Sequence of chain 1.B:
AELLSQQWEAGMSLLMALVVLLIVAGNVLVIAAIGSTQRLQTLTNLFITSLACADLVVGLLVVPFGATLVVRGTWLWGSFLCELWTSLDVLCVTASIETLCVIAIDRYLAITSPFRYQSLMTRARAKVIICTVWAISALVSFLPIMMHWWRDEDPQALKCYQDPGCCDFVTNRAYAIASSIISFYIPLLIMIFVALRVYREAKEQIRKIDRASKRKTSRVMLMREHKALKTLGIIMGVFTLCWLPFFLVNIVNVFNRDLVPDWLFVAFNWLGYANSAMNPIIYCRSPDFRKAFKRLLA

Binding-site contacts:
Ligand atom C8 contacts residue PHE171 of chain 1.B at 3.8 Å (hydrophobic).
Ligand atom C8 contacts residue ASN252 of chain 1.B at 3.7 Å.
Ligand atom C21 contacts residue ASP170 of chain 1.B at 3.4 Å.
Ligand atom C5 contacts residue VAL95 of chain 1.B at 3.7 Å (hydrophobic).
Ligand atom O1 contacts residue ALA178 of chain 1.B at 3.4 Å.
Ligand atom O1 contacts residue SER181 of chain 1.B at 3.3 Å (h-bond).
Ligand atom N1 contacts residue SER181 of chain 1.B at 2.9 Å (h-bond).
Ligand atom C14 contacts residue TYR275 of chain 1.B at 3.4 Å (hydrophobic).
Ligand atom O2 contacts residue SER181 of chain 1.B at 3.4 Å (h-bond).
Ligand atom C4 contacts residue VAL92 of chain 1.B at 3.9 Å (hydrophobic).
Ligand atom C9 contacts residue SER181 of chain 1.B at 3.5 Å.
Ligand atom C5 contacts residue PHE249 of chain 1.B at 3.9 Å (hydrophobic).
Ligand atom N2 contacts residue ASP91 of chain 1.B at 2.7 Å (salt-bridge).
Ligand atom O4 contacts residue ASN271 of chain 1.B at 3.4 Å (h-bond).
Ligand atom O1 contacts residue ASN252 of chain 1.B at 3.0 Å (h-bond).
Ligand atom O4 contacts residue ASP91 of chain 1.B at 2.4 Å (salt-bridge).
Ligand atom C12 contacts residue ASN271 of chain 1.B at 3.5 Å.
Ligand atom C7 contacts residue SER181 of chain 1.B at 3.9 Å.
Ligand atom C1 contacts residue PHE248 of chain 1.B at 3.4 Å (hydrophobic).
Ligand atom C5 contacts residue VAL92 of chain 1.B at 3.7 Å (hydrophobic).
Ligand atom C4 contacts residue VAL95 of chain 1.B at 3.8 Å (hydrophobic).
Ligand atom C11 contacts residue ASP91 of chain 1.B at 3.3 Å.
Ligand atom C10 contacts residue ASN271 of chain 1.B at 3.5 Å.
Ligand atom C10 contacts residue ASP91 of chain 1.B at 3.5 Å.
Ligand atom C20 contacts residue ASN271 of chain 1.B at 3.7 Å.
Ligand atom C12 contacts residue ASP91 of chain 1.B at 3.3 Å.
Ligand atom C14 contacts residue ASP91 of chain 1.B at 3.6 Å.
Ligand atom C6 contacts residue SER185 of chain 1.B at 3.9 Å.
Ligand atom C14 contacts residue ASN271 of chain 1.B at 3.4 Å.
Ligand atom C2 contacts residue PHE248 of chain 1.B at 3.9 Å (hydrophobic).
Ligand atom C16 contacts residue TRP87 of chain 1.B at 3.5 Å (hydrophobic).
Ligand atom C6 contacts residue PHE249 of chain 1.B at 3.9 Å (hydrophobic).
Ligand atom O2 contacts residue VAL92 of chain 1.B at 3.9 Å.
Ligand atom O3 contacts residue ASP170 of chain 1.B at 3.8 Å.
Ligand atom C17 contacts residue CYS169 of chain 1.B at 3.6 Å (hydrophobic).
Ligand atom O2 contacts residue SER185 of chain 1.B at 2.9 Å (h-bond).
Ligand atom C11 contacts residue ASN271 of chain 1.B at 3.6 Å.
Ligand atom C13 contacts residue ASP91 of chain 1.B at 3.2 Å.
Ligand atom C9 contacts residue ASN252 of chain 1.B at 3.3 Å.
Ligand atom N2 contacts residue ASN271 of chain 1.B at 2.8 Å (h-bond).

The small molecule below binds the protein below.
Small molecule (SMILES): COc1ccc(C[C@@H](C)NC[C@H](O)c2ccc(O)c3[nH]c(=O)ccc23)cc1